The small molecule below binds the protein below.
Small molecule (SMILES): COc1cc(/C=C/CO)ccc1O

Sequence of chain 1.D:
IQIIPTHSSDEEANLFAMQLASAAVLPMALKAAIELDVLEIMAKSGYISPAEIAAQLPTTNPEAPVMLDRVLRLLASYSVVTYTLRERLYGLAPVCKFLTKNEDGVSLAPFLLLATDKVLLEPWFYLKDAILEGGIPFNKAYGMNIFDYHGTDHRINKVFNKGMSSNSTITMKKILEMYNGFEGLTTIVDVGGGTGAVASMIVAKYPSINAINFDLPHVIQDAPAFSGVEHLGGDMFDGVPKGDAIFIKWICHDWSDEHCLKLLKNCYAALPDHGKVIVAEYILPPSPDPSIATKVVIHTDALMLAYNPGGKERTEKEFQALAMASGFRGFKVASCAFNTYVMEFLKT

Binding-site contacts:
Ligand atom O2 contacts residue PHE179 of chain 1.D at 2.9 Å.
Ligand atom C10 contacts residue THR319 of chain 1.D at 3.8 Å.
Ligand atom C9 contacts residue PHE130 of chain 1.D at 4.1 Å (hydrophobic).
Ligand atom C2 contacts residue ASP273 of chain 1.D at 4.2 Å.
Ligand atom C3 contacts residue LEU133 of chain 1.D at 2.9 Å (hydrophobic).
Ligand atom C2 contacts residue ASN327 of chain 1.D at 2.7 Å.
Ligand atom O1 contacts residue LEU322 of chain 1.D at 4.1 Å.
Ligand atom C8 contacts residue PHE130 of chain 1.D at 3.3 Å (hydrophobic).
Ligand atom O1 contacts residue MET26 of chain 1.C at 3.9 Å.
Ligand atom C10 contacts residue LEU322 of chain 1.D at 4.0 Å (hydrophobic).
Ligand atom O1 contacts residue TRP269 of chain 1.D at 3.4 Å.
Ligand atom O3 contacts residue ASN327 of chain 1.D at 3.8 Å.
Ligand atom C3 contacts residue PHE179 of chain 1.D at 4.0 Å (hydrophobic).
Ligand atom C6 contacts residue MET183 of chain 1.D at 3.9 Å (hydrophobic).
Ligand atom C1 contacts residue LEU139 of chain 1.D at 4.1 Å (hydrophobic).
Ligand atom C4 contacts residue LEU139 of chain 1.D at 3.6 Å (hydrophobic).
Ligand atom O2 contacts residue ILE165 of chain 1.D at 3.7 Å.
Ligand atom O3 contacts residue PHE179 of chain 1.D at 3.4 Å.
Ligand atom O1 contacts residue THR319 of chain 1.D at 3.3 Å.
Ligand atom C2 contacts residue TYR326 of chain 1.D at 3.9 Å (hydrophobic).
Ligand atom C4 contacts residue LEU133 of chain 1.D at 3.8 Å (hydrophobic).
Ligand atom C5 contacts residue PHE179 of chain 1.D at 3.4 Å (hydrophobic).
Ligand atom O3 contacts residue TYR326 of chain 1.D at 4.2 Å.
Ligand atom C9 contacts residue LEU322 of chain 1.D at 3.8 Å (hydrophobic).
Ligand atom C5 contacts residue MET183 of chain 1.D at 4.1 Å (hydrophobic).
Ligand atom C7 contacts residue PHE130 of chain 1.D at 4.0 Å (hydrophobic).
Ligand atom C10 contacts residue TRP269 of chain 1.D at 3.7 Å (hydrophobic).
Ligand atom C1 contacts residue LEU133 of chain 1.D at 3.2 Å (hydrophobic).
Ligand atom C4 contacts residue PHE179 of chain 1.D at 3.2 Å (hydrophobic).
Ligand atom C5 contacts residue TYR326 of chain 1.D at 4.2 Å (hydrophobic).
Ligand atom O1 contacts residue PHE130 of chain 1.D at 3.2 Å.
Ligand atom C3 contacts residue LEU139 of chain 1.D at 3.2 Å (hydrophobic).
Ligand atom C1 contacts residue PHE130 of chain 1.D at 4.1 Å (hydrophobic).
Ligand atom C10 contacts residue HIS272 of chain 1.D at 4.1 Å.
Ligand atom O2 contacts residue LEU133 of chain 1.D at 3.8 Å.
Ligand atom C7 contacts residue MET183 of chain 1.D at 3.9 Å (hydrophobic).
Ligand atom O2 contacts residue LEU139 of chain 1.D at 3.5 Å.
Ligand atom C8 contacts residue LEU322 of chain 1.D at 3.5 Å (hydrophobic).
Ligand atom C2 contacts residue MET323 of chain 1.D at 3.8 Å (hydrophobic).
Ligand atom C10 contacts residue PHE130 of chain 1.D at 4.2 Å (hydrophobic).

Sequence of chain 1.C:
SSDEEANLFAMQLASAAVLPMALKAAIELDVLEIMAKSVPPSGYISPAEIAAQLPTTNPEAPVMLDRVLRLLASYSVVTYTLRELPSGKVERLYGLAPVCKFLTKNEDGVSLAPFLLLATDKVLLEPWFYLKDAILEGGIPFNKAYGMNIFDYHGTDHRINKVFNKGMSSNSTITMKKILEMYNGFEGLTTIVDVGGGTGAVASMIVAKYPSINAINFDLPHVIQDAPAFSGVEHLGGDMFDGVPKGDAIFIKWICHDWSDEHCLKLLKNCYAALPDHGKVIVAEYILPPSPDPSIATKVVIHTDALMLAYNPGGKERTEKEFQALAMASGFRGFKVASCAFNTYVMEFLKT